Binding-site contacts:
Ligand atom C5 contacts residue ASN379 of chain 1.B at 3.6 Å.
Ligand atom O5 contacts residue ILE382 of chain 1.B at 3.4 Å.
Ligand atom C7 contacts residue ASN379 of chain 1.B at 3.3 Å.
Ligand atom C1 contacts residue GLN375 of chain 1.B at 4.3 Å.
Ligand atom C2 contacts residue ASN379 of chain 1.B at 2.4 Å.
Ligand atom O6 contacts residue ILE382 of chain 1.B at 4.2 Å.
Ligand atom O5 contacts residue ASN379 of chain 1.B at 2.4 Å (h-bond).
Ligand atom N2 contacts residue ASN379 of chain 1.B at 2.9 Å (h-bond).
Ligand atom C7 contacts residue GLN375 of chain 1.B at 4.0 Å.
Ligand atom O7 contacts residue LYS374 of chain 1.B at 4.1 Å.
Ligand atom O7 contacts residue ASN379 of chain 1.B at 3.4 Å (h-bond).
Ligand atom C1 contacts residue ASN379 of chain 1.B at 1.4 Å.
Ligand atom C1 contacts residue ILE382 of chain 1.B at 4.1 Å (hydrophobic).
Ligand atom C5 contacts residue SER381 of chain 1.B at 4.3 Å.
Ligand atom O6 contacts residue TYR371 of chain 1.B at 3.8 Å.
Ligand atom C2 contacts residue GLN375 of chain 1.B at 4.5 Å.
Ligand atom C3 contacts residue ASN379 of chain 1.B at 3.8 Å.
Ligand atom C6 contacts residue SER381 of chain 1.B at 4.2 Å.
Ligand atom O5 contacts residue SER381 of chain 1.B at 4.3 Å.
Ligand atom O7 contacts residue GLN375 of chain 1.B at 3.0 Å.
Ligand atom C4 contacts residue ASN379 of chain 1.B at 4.2 Å.

Sequence of chain 1.B:
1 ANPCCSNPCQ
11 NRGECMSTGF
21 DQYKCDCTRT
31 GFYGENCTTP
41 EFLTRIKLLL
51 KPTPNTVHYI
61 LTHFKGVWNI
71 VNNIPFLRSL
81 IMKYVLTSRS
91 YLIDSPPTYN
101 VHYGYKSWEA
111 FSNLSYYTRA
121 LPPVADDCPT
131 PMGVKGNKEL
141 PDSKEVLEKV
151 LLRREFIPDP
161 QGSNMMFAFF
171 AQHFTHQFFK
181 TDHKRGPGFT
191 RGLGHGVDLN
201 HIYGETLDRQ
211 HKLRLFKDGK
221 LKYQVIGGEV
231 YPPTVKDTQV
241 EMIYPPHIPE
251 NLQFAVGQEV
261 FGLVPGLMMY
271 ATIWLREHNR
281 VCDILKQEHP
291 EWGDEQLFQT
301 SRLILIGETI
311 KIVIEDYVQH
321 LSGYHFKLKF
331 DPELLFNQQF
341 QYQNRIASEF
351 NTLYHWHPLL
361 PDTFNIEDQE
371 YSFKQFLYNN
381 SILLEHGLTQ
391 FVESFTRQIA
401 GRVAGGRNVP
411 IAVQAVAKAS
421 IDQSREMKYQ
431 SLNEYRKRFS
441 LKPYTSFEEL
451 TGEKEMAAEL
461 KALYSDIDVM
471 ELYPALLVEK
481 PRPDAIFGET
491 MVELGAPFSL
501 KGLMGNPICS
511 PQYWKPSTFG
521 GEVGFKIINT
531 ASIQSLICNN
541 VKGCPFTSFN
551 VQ

The small molecule below binds the protein below.
Small molecule (SMILES): CC(=O)N[C@@H]1[C@@H](O)[C@H](O)[C@@H](CO)O[C@H]1O